Sequence of chain 1.A:
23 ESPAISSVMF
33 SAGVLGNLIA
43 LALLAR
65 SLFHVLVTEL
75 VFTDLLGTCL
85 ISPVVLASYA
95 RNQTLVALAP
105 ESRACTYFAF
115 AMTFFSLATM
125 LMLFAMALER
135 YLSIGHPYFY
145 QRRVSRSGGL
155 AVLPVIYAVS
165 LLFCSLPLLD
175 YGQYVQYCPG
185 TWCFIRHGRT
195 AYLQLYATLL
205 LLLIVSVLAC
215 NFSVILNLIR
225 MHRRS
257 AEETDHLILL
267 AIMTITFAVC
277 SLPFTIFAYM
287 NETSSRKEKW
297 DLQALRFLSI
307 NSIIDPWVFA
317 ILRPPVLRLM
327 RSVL

A small-molecule ligand and the protein it binds are described below.
Small molecule (SMILES): O=C(O)COc1cccc(CN(Cc2ccc(-n3cccn3)cc2)S(=O)(=O)c2cccnc2)c1

Binding-site contacts:
Ligand atom C17 contacts residue LEU298 of chain 1.A at 3.6 Å (hydrophobic).
Ligand atom C1 contacts residue ILE85 of chain 1.A at 3.6 Å (hydrophobic).
Ligand atom O5 contacts residue ARG302 of chain 1.A at 2.8 Å (salt-bridge).
Ligand atom C23 contacts residue SER308 of chain 1.A at 3.2 Å.
Ligand atom O3 contacts residue VAL89 of chain 1.A at 3.2 Å.
Ligand atom C13 contacts residue SER305 of chain 1.A at 3.4 Å.
Ligand atom O5 contacts residue SER28 of chain 1.A at 3.0 Å (h-bond).
Ligand atom C3 contacts residue ILE85 of chain 1.A at 3.7 Å (hydrophobic).
Ligand atom C6 contacts residue MET116 of chain 1.A at 3.5 Å (hydrophobic).
Ligand atom C24 contacts residue SER28 of chain 1.A at 3.5 Å.
Ligand atom C16 contacts residue TRP186 of chain 1.A at 3.7 Å (hydrophobic).
Ligand atom C1 contacts residue MET116 of chain 1.A at 3.6 Å (hydrophobic).
Ligand atom N4 contacts residue ASP78 of chain 1.A at 3.7 Å.
Ligand atom N4 contacts residue THR82 of chain 1.A at 3.5 Å (h-bond).
Ligand atom O2 contacts residue SER86 of chain 1.A at 2.6 Å (h-bond).
Ligand atom C7 contacts residue ILE85 of chain 1.A at 3.5 Å (hydrophobic).
Ligand atom N3 contacts residue THR82 of chain 1.A at 2.8 Å (h-bond).
Ligand atom C19 contacts residue ILE309 of chain 1.A at 3.6 Å (hydrophobic).
Ligand atom O4 contacts residue TYR93 of chain 1.A at 3.4 Å (h-bond).
Ligand atom C24 contacts residue THR185 of chain 1.A at 3.4 Å.
Ligand atom C13 contacts residue MET31 of chain 1.A at 3.4 Å (hydrophobic).
Ligand atom C15 contacts residue SER86 of chain 1.A at 3.1 Å.
Ligand atom C15 contacts residue THR82 of chain 1.A at 3.3 Å.
Ligand atom O2 contacts residue VAL89 of chain 1.A at 3.8 Å.
Ligand atom C12 contacts residue THR82 of chain 1.A at 3.7 Å.
Ligand atom C20 contacts residue SER308 of chain 1.A at 3.6 Å.
Ligand atom C18 contacts residue ILE309 of chain 1.A at 3.4 Å (hydrophobic).
Ligand atom C18 contacts residue MET31 of chain 1.A at 3.7 Å (hydrophobic).
Ligand atom N4 contacts residue GLY81 of chain 1.A at 3.7 Å.
Ligand atom N4 contacts residue SER308 of chain 1.A at 3.7 Å.
Ligand atom C21 contacts residue SER308 of chain 1.A at 3.2 Å.
Ligand atom O3 contacts residue THR185 of chain 1.A at 3.6 Å.
Ligand atom C23 contacts residue ASP78 of chain 1.A at 3.7 Å.
Ligand atom C21 contacts residue THR123 of chain 1.A at 3.0 Å.
Ligand atom O4 contacts residue THR185 of chain 1.A at 2.9 Å (h-bond).
Ligand atom C17 contacts residue TRP186 of chain 1.A at 3.6 Å (hydrophobic).
Ligand atom C22 contacts residue THR185 of chain 1.A at 3.2 Å.
Ligand atom C2 contacts residue SER305 of chain 1.A at 3.8 Å.
Ligand atom C18 contacts residue SER305 of chain 1.A at 3.6 Å.
Ligand atom C22 contacts residue LEU298 of chain 1.A at 3.6 Å (hydrophobic).